A small-molecule ligand and the protein it binds are described below.
Small molecule (SMILES): CC(=O)N[C@@H]1[C@@H](O)[C@H](O)[C@@H](CO)O[C@H]1O

Binding-site contacts:
Ligand atom C1 contacts residue ASN1131 of chain 1.B at 1.5 Å.
Ligand atom C8 contacts residue ILE1129 of chain 1.B at 2.9 Å (hydrophobic).
Ligand atom C8 contacts residue VAL1130 of chain 1.B at 3.9 Å (hydrophobic).
Ligand atom C8 contacts residue ASN1131 of chain 1.B at 4.2 Å.
Ligand atom N2 contacts residue ASN1131 of chain 1.B at 2.9 Å (h-bond).
Ligand atom C2 contacts residue ASN1131 of chain 1.B at 2.5 Å.
Ligand atom C4 contacts residue ASN1131 of chain 1.B at 4.3 Å.
Ligand atom C7 contacts residue ILE1129 of chain 1.B at 4.4 Å (hydrophobic).
Ligand atom C5 contacts residue ASN1131 of chain 1.B at 3.7 Å.
Ligand atom O7 contacts residue ASN1131 of chain 1.B at 3.0 Å (h-bond).
Ligand atom C3 contacts residue ASN1131 of chain 1.B at 3.8 Å.
Ligand atom O5 contacts residue ASN1131 of chain 1.B at 2.4 Å (h-bond).
Ligand atom C7 contacts residue ASN1131 of chain 1.B at 3.2 Å.

Sequence of chain 1.B:
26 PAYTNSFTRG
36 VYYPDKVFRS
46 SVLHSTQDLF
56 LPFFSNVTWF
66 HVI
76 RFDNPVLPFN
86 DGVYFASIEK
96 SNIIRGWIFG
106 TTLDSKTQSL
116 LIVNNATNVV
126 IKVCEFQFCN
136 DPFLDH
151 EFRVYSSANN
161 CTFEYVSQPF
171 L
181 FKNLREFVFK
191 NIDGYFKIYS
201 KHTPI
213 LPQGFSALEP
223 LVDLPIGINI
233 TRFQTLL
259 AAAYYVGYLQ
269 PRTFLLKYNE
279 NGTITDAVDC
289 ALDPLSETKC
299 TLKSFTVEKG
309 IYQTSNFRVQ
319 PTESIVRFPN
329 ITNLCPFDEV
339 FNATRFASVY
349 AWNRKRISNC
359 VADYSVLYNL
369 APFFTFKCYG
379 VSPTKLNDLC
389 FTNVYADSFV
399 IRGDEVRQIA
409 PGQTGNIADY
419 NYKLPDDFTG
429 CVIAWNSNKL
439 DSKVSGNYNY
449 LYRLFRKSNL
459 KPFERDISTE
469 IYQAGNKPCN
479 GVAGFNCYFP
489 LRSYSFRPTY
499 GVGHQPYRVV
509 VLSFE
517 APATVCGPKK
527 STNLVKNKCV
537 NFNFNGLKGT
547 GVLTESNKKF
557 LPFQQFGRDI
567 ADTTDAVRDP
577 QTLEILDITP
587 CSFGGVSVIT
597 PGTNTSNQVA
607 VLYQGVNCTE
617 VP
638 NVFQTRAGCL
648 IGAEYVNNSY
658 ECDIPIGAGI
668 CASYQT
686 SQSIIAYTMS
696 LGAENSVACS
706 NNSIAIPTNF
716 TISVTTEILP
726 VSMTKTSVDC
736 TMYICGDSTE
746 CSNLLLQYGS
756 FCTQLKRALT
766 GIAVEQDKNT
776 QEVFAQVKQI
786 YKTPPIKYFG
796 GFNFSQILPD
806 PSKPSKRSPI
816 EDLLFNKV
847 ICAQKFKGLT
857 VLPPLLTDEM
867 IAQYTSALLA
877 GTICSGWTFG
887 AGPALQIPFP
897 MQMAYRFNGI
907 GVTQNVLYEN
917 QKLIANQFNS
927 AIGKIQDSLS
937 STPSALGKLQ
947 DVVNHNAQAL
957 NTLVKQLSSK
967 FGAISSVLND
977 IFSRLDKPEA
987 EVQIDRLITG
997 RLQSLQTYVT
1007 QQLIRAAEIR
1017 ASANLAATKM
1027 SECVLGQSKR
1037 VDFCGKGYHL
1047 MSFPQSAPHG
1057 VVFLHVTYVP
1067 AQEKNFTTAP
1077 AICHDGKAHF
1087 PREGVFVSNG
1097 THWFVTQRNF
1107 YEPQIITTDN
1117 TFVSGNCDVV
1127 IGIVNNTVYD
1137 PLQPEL